This small molecule binds to this protein.
Small molecule (SMILES): CC(=O)N[C@@H]1[C@@H](O)[C@H](O)[C@@H](CO)O[C@H]1O

Binding-site contacts:
Ligand atom C3 contacts residue ASN308 of chain 2.A at 3.8 Å.
Ligand atom C2 contacts residue ASN308 of chain 2.A at 2.5 Å.
Ligand atom O7 contacts residue ASN308 of chain 2.A at 3.9 Å.
Ligand atom O5 contacts residue ASN308 of chain 2.A at 2.4 Å (h-bond).
Ligand atom C7 contacts residue TRP364 of chain 2.A at 4.3 Å (hydrophobic).
Ligand atom C4 contacts residue ASN308 of chain 2.A at 4.2 Å.
Ligand atom O6 contacts residue LYS304 of chain 2.A at 4.5 Å.
Ligand atom C5 contacts residue ASN308 of chain 2.A at 3.7 Å.
Ligand atom C1 contacts residue ASN308 of chain 2.A at 1.4 Å.
Ligand atom C7 contacts residue ASN308 of chain 2.A at 3.6 Å.
Ligand atom N2 contacts residue ASN308 of chain 2.A at 2.9 Å (h-bond).
Ligand atom O7 contacts residue TRP364 of chain 2.A at 3.2 Å.

Sequence of chain 2.A:
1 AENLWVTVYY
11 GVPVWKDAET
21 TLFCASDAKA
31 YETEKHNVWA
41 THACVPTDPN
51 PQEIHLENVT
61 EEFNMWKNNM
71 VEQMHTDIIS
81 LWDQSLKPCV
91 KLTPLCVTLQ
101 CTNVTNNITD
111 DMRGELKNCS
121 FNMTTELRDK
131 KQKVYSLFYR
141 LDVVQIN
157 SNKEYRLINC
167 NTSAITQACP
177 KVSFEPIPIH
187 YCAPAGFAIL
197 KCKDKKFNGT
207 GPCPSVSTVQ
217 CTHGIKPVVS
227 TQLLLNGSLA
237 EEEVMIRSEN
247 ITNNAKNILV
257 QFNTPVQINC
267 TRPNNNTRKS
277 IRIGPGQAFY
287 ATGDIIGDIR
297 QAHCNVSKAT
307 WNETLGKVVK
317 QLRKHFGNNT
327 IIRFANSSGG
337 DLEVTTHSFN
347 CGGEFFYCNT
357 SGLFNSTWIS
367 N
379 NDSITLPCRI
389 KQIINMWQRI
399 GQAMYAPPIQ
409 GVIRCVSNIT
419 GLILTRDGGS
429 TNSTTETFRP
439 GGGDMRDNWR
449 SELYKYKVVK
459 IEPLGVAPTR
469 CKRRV